A protein and the small-molecule ligand that binds it are described below.
Small molecule (SMILES): CC(=O)N[C@@H]1[C@@H](O)[C@H](O)[C@@H](CO)O[C@H]1O

Binding-site contacts:
Ligand atom C7 contacts residue ASN71 of chain 1.C at 3.5 Å.
Ligand atom C1 contacts residue GLU42 of chain 1.C at 4.1 Å.
Ligand atom O5 contacts residue ASN71 of chain 1.C at 2.9 Å (h-bond).
Ligand atom O6 contacts residue ASN71 of chain 1.C at 4.5 Å.
Ligand atom C4 contacts residue GLU42 of chain 1.C at 3.7 Å.
Ligand atom C5 contacts residue ASN71 of chain 1.C at 4.4 Å.
Ligand atom C1 contacts residue ASN71 of chain 1.C at 2.6 Å.
Ligand atom O5 contacts residue PRO91 of chain 1.C at 4.1 Å.
Ligand atom N2 contacts residue GLU42 of chain 1.C at 4.5 Å.
Ligand atom C1 contacts residue PRO91 of chain 1.C at 3.9 Å (hydrophobic).
Ligand atom O6 contacts residue GLU42 of chain 1.C at 4.3 Å.
Ligand atom C5 contacts residue GLU42 of chain 1.C at 3.8 Å.
Ligand atom N2 contacts residue ASN71 of chain 1.C at 3.3 Å (h-bond).
Ligand atom C8 contacts residue VAL93 of chain 1.C at 4.5 Å (hydrophobic).
Ligand atom O7 contacts residue TYR183 of chain 1.C at 3.8 Å.
Ligand atom O7 contacts residue GLU42 of chain 1.C at 3.5 Å (salt-bridge).
Ligand atom O7 contacts residue ASN71 of chain 1.C at 3.3 Å (h-bond).
Ligand atom O5 contacts residue GLU42 of chain 1.C at 3.3 Å.
Ligand atom C2 contacts residue GLU42 of chain 1.C at 3.8 Å.
Ligand atom O6 contacts residue THR73 of chain 1.C at 3.9 Å.
Ligand atom C7 contacts residue GLU42 of chain 1.C at 4.3 Å.
Ligand atom C3 contacts residue GLU42 of chain 1.C at 4.2 Å.
Ligand atom C6 contacts residue GLU42 of chain 1.C at 4.0 Å.
Ligand atom O6 contacts residue PRO91 of chain 1.C at 3.8 Å.
Ligand atom C5 contacts residue PRO91 of chain 1.C at 4.2 Å (hydrophobic).
Ligand atom C2 contacts residue ASN71 of chain 1.C at 3.1 Å.

Sequence of chain 1.C:
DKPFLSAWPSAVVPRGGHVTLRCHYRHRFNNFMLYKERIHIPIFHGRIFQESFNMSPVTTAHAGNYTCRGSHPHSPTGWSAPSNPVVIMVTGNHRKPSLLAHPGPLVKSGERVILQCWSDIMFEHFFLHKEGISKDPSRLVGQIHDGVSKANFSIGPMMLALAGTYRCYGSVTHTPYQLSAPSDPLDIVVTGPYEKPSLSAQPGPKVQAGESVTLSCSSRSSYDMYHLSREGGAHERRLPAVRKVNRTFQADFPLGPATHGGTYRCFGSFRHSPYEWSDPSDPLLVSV